Binding-site contacts:
Ligand atom C8 contacts residue ASP1277 of chain 1.A at 4.0 Å.
Ligand atom C18 contacts residue TYR1298 of chain 1.A at 4.5 Å (hydrophobic).
Ligand atom C1 contacts residue LEU1320 of chain 1.A at 4.5 Å (hydrophobic).
Ligand atom C7 contacts residue ASP1277 of chain 1.A at 3.4 Å.
Ligand atom C11 contacts residue GLU1321 of chain 1.A at 3.9 Å.
Ligand atom C11 contacts residue HIS1318 of chain 1.A at 3.8 Å.
Ligand atom C11 contacts residue LYS1134 of chain 1.A at 4.4 Å.
Ligand atom C21 contacts residue VAL1135 of chain 1.A at 3.7 Å (hydrophobic).
Ligand atom C11 contacts residue TYR1298 of chain 1.A at 4.4 Å (hydrophobic).
Ligand atom C3 contacts residue LYS1134 of chain 1.A at 3.7 Å.
Ligand atom C1 contacts residue LYS1134 of chain 1.A at 4.4 Å.
Ligand atom C14 contacts residue SER1324 of chain 1.A at 4.2 Å.
Ligand atom C12 contacts residue LYS1134 of chain 1.A at 4.0 Å.
Ligand atom C13 contacts residue SER1324 of chain 1.A at 4.2 Å.
Ligand atom C4 contacts residue VAL1135 of chain 1.A at 4.3 Å (hydrophobic).
Ligand atom C10 contacts residue TYR1298 of chain 1.A at 3.5 Å (hydrophobic).
Ligand atom C4 contacts residue LYS1134 of chain 1.A at 4.5 Å.
Ligand atom C16 contacts residue TYR1298 of chain 1.A at 4.3 Å (hydrophobic).

This protein binds this small molecule.
Small molecule (SMILES): C[C@H](CCC(=O)NCCC[N+](C)(C)CC(O)CS(=O)(=O)O)[C@H]1CC[C@H]2[C@@H]3[C@H](O)C[C@@H]4C[C@H](O)CC[C@]4(C)[C@H]3C[C@H](O)[C@]12C

Sequence of chain 1.A:
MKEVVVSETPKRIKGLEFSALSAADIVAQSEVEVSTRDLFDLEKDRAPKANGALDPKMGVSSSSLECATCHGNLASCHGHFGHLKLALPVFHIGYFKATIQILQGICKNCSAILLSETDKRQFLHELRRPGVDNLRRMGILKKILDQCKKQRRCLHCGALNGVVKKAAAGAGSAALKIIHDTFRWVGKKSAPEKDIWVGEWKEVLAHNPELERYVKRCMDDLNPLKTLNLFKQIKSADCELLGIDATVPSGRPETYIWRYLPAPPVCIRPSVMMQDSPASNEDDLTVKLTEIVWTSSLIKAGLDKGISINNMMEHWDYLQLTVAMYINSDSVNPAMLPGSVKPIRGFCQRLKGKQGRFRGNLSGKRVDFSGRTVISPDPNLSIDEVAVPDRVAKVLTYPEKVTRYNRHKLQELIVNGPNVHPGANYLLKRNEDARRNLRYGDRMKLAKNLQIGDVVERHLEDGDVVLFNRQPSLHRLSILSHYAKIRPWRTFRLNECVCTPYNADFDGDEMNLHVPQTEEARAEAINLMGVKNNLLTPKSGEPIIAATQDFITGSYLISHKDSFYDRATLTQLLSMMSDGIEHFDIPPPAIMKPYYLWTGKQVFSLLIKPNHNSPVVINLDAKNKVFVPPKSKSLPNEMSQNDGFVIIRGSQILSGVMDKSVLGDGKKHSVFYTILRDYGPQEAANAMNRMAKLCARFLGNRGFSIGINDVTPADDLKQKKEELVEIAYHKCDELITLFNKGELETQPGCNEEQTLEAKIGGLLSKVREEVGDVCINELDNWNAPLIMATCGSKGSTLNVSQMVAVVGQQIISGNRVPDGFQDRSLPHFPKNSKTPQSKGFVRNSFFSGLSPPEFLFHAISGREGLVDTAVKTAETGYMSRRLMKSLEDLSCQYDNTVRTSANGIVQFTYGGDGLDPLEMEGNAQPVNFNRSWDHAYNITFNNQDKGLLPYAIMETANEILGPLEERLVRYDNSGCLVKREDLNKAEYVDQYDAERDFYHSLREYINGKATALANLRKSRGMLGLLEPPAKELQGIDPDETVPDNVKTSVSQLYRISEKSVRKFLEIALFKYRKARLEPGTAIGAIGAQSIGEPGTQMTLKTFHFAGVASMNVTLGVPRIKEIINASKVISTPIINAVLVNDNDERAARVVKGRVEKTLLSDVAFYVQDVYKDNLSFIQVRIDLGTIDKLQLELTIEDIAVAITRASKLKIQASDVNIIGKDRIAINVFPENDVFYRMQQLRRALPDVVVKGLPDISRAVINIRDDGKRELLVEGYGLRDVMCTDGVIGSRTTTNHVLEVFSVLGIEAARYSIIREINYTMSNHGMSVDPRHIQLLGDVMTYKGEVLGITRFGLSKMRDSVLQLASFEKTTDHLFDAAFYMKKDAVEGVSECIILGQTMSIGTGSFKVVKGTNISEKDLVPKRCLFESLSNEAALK